Binding-site contacts:
Ligand atom O7 contacts residue PHE1291 of chain 1.A at 3.9 Å.
Ligand atom O3 contacts residue VAL1289 of chain 1.A at 3.4 Å.
Ligand atom O5 contacts residue VAL1289 of chain 1.A at 3.8 Å.
Ligand atom C7 contacts residue VAL1289 of chain 1.A at 4.0 Å (hydrophobic).
Ligand atom C4 contacts residue ASN1293 of chain 1.A at 4.2 Å.
Ligand atom C5 contacts residue ASP1243 of chain 1.A at 4.4 Å.
Ligand atom C5 contacts residue ASN1293 of chain 1.A at 3.7 Å.
Ligand atom O6 contacts residue VAL1289 of chain 1.A at 3.9 Å.
Ligand atom C8 contacts residue ASN1293 of chain 1.A at 3.8 Å.
Ligand atom O7 contacts residue ASN1293 of chain 1.A at 4.4 Å.
Ligand atom O7 contacts residue VAL1289 of chain 1.A at 3.5 Å (h-bond).
Ligand atom C7 contacts residue ASN1293 of chain 1.A at 3.5 Å.
Ligand atom C6 contacts residue ASP1243 of chain 1.A at 4.0 Å.
Ligand atom C3 contacts residue ASN1293 of chain 1.A at 3.8 Å.
Ligand atom O4 contacts residue VAL1289 of chain 1.A at 4.0 Å.
Ligand atom O5 contacts residue ASN1293 of chain 1.A at 2.4 Å (h-bond).
Ligand atom C2 contacts residue ASN1293 of chain 1.A at 2.4 Å.
Ligand atom N2 contacts residue VAL1289 of chain 1.A at 3.9 Å.
Ligand atom C1 contacts residue ASN1293 of chain 1.A at 1.4 Å.
Ligand atom C3 contacts residue VAL1289 of chain 1.A at 3.9 Å (hydrophobic).
Ligand atom N2 contacts residue ASN1293 of chain 1.A at 2.8 Å (h-bond).

This small molecule binds to this protein.
Small molecule (SMILES): CC(=O)N[C@H]1[C@H](O[C@H]2[C@H](O)[C@@H](NC(C)=O)CO[C@@H]2CO)O[C@H](CO)[C@@H](O)[C@@H]1O

Sequence of chain 1.A:
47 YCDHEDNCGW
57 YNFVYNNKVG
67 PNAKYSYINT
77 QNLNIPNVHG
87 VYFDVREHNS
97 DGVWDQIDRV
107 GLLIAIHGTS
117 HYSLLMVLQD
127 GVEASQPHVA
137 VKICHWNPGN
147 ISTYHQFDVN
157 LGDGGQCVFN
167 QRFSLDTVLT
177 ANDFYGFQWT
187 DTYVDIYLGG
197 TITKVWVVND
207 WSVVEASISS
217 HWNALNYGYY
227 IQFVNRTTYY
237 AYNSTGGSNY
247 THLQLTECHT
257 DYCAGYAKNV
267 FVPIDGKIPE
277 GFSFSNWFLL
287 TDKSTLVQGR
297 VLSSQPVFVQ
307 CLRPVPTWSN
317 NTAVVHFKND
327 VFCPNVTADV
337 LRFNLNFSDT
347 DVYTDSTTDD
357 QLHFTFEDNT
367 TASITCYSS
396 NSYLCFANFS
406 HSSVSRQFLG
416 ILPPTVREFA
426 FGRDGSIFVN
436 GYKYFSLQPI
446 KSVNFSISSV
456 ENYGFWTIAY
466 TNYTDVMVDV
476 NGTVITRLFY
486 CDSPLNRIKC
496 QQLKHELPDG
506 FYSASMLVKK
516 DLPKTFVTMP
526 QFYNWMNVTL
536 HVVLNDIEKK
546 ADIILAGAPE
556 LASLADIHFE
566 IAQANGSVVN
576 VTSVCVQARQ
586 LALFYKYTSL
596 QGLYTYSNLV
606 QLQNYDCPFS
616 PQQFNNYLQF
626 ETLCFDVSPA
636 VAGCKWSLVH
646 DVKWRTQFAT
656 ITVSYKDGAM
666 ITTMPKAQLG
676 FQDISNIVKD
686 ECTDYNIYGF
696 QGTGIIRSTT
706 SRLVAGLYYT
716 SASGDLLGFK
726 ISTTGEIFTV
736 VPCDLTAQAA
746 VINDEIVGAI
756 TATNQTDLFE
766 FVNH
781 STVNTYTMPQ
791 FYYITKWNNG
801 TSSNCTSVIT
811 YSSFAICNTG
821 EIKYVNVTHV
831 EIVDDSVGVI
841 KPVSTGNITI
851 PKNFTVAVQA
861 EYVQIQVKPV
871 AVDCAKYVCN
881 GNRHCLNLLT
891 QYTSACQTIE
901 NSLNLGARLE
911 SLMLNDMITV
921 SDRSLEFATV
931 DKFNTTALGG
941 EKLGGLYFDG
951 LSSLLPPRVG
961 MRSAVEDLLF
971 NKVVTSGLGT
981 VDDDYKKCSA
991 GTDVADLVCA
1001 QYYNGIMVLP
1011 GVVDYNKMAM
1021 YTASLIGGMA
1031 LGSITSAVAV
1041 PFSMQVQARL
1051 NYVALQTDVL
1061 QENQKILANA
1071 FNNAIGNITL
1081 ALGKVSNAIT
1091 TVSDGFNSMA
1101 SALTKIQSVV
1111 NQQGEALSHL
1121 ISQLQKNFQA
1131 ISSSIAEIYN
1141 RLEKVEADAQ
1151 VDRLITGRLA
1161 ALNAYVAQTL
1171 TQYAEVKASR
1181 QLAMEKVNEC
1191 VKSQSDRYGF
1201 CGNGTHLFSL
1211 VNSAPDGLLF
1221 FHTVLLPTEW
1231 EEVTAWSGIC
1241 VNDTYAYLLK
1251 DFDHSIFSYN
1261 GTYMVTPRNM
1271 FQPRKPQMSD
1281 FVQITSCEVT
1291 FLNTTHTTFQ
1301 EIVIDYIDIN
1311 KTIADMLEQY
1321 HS